Binding-site contacts:
Ligand atom O6 contacts residue LEU418 of chain 1.I at 3.4 Å.
Ligand atom C1 contacts residue ASN275 of chain 1.I at 1.4 Å.
Ligand atom O5 contacts residue LEU418 of chain 1.I at 3.3 Å.
Ligand atom C8 contacts residue ILE312 of chain 1.I at 4.3 Å (hydrophobic).
Ligand atom C2 contacts residue ASN275 of chain 1.I at 2.5 Å.
Ligand atom C6 contacts residue LEU418 of chain 1.I at 3.6 Å (hydrophobic).
Ligand atom O5 contacts residue ASN275 of chain 1.I at 2.4 Å (h-bond).
Ligand atom C1 contacts residue LEU418 of chain 1.I at 4.2 Å (hydrophobic).
Ligand atom C8 contacts residue SER313 of chain 1.I at 4.0 Å.
Ligand atom C3 contacts residue ASN275 of chain 1.I at 3.8 Å.
Ligand atom C7 contacts residue ASN311 of chain 1.I at 4.5 Å.
Ligand atom C8 contacts residue THR385 of chain 1.I at 3.8 Å.
Ligand atom N2 contacts residue ASN275 of chain 1.I at 2.9 Å (h-bond).
Ligand atom C5 contacts residue LYS273 of chain 1.I at 4.3 Å.
Ligand atom C5 contacts residue LEU418 of chain 1.I at 3.9 Å (hydrophobic).
Ligand atom C5 contacts residue ASN275 of chain 1.I at 3.7 Å.
Ligand atom C7 contacts residue ASN275 of chain 1.I at 4.0 Å.
Ligand atom C8 contacts residue ASN311 of chain 1.I at 3.9 Å.
Ligand atom C4 contacts residue ASN275 of chain 1.I at 4.2 Å.

A protein and the small-molecule ligand that binds it are described below.
Small molecule (SMILES): CC(=O)N[C@@H]1[C@@H](O)[C@H](O)[C@@H](CO)O[C@H]1O

Sequence of chain 1.I:
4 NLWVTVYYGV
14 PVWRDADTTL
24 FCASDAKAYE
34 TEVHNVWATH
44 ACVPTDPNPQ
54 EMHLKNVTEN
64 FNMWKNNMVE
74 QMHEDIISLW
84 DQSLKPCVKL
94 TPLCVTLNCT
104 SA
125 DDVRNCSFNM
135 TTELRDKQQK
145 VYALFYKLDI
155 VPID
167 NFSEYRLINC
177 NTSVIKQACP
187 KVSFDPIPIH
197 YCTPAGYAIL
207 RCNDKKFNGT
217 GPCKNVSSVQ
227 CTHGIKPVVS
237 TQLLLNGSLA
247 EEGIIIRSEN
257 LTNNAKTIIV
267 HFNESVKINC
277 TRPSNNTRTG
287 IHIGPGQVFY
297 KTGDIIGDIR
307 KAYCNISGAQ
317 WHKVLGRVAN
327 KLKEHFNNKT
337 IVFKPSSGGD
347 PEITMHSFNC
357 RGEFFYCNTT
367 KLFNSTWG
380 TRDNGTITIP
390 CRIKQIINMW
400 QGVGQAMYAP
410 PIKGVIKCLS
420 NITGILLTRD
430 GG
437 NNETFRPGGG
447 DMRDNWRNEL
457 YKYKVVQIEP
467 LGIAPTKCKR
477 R